This small molecule binds to this protein.
Small molecule (SMILES): NC(=[NH2+])NC[C@H]1Cc2ccccc2[C@@H]1NC(=O)C(=O)Nc1ccc(Cl)c(F)c1

Binding-site contacts:
Ligand atom C20 contacts residue GLU237 of chain 1.B at 3.6 Å.
Ligand atom C10 contacts residue GLY339 of chain 1.B at 3.8 Å.
Ligand atom C17 contacts residue ASN289 of chain 1.B at 3.7 Å.
Ligand atom N28 contacts residue VAL294 of chain 1.B at 3.6 Å.
Ligand atom F23 contacts residue VAL139 of chain 1.B at 3.6 Å.
Ligand atom C10 contacts residue GLY338 of chain 1.B at 3.8 Å.
Ligand atom N03 contacts residue GLU293 of chain 1.B at 3.7 Å.
Ligand atom O16 contacts residue MET290 of chain 1.B at 3.3 Å (h-bond).
Ligand atom O18 contacts residue MET341 of chain 1.B at 3.5 Å.
Ligand atom C11 contacts residue GLY339 of chain 1.B at 3.6 Å.
Ligand atom C20 contacts residue ASN289 of chain 1.B at 3.5 Å.
Ligand atom N19 contacts residue GLU237 of chain 1.B at 3.3 Å.
Ligand atom C22 contacts residue VAL139 of chain 1.B at 3.7 Å (hydrophobic).
Ligand atom C15 contacts residue ASN289 of chain 1.B at 3.6 Å.
Ligand atom C22 contacts residue SER242 of chain 1.B at 3.5 Å.
Ligand atom C02 contacts residue MET290 of chain 1.B at 3.5 Å (hydrophobic).
Ligand atom C27 contacts residue TRP291 of chain 1.B at 3.6 Å (hydrophobic).
Ligand atom F23 contacts residue SER140 of chain 1.B at 3.4 Å.
Ligand atom C27 contacts residue ASN289 of chain 1.B at 3.3 Å.
Ligand atom C17 contacts residue TRP291 of chain 1.B at 3.6 Å (hydrophobic).
Ligand atom N01 contacts residue FMT1 of chain 1.L at 3.8 Å.
Ligand atom F23 contacts residue SER242 of chain 1.B at 3.2 Å.
Ligand atom O18 contacts residue TRP291 of chain 1.B at 3.5 Å.
Ligand atom C21 contacts residue MET341 of chain 1.B at 3.4 Å (hydrophobic).
Ligand atom N19 contacts residue TRP291 of chain 1.B at 3.7 Å.
Ligand atom N03 contacts residue MET290 of chain 1.B at 3.0 Å (h-bond).
Ligand atom CL1 contacts residue PHE243 of chain 1.B at 3.5 Å.
Ligand atom C07 contacts residue GLY339 of chain 1.B at 3.8 Å.
Ligand atom C15 contacts residue MET290 of chain 1.B at 3.5 Å (hydrophobic).
Ligand atom F23 contacts residue MET341 of chain 1.B at 3.3 Å.
Ligand atom O18 contacts residue GLY339 of chain 1.B at 3.1 Å (h-bond).
Ligand atom O16 contacts residue ASN289 of chain 1.B at 3.0 Å (h-bond).
Ligand atom N19 contacts residue ASN289 of chain 1.B at 2.7 Å (h-bond).
Ligand atom N14 contacts residue GLY339 of chain 1.B at 3.2 Å (h-bond).
Ligand atom C27 contacts residue ILE288 of chain 1.B at 3.6 Å (hydrophobic).
Ligand atom N28 contacts residue MET290 of chain 1.B at 3.4 Å (h-bond).
Ligand atom F23 contacts residue THR141 of chain 1.B at 3.7 Å.
Ligand atom N28 contacts residue FMT1 of chain 1.L at 3.0 Å (h-bond).
Ligand atom N28 contacts residue GLY295 of chain 1.B at 3.3 Å (h-bond).
Ligand atom C22 contacts residue MET341 of chain 1.B at 3.6 Å (hydrophobic).

Sequence of chain 1.B:
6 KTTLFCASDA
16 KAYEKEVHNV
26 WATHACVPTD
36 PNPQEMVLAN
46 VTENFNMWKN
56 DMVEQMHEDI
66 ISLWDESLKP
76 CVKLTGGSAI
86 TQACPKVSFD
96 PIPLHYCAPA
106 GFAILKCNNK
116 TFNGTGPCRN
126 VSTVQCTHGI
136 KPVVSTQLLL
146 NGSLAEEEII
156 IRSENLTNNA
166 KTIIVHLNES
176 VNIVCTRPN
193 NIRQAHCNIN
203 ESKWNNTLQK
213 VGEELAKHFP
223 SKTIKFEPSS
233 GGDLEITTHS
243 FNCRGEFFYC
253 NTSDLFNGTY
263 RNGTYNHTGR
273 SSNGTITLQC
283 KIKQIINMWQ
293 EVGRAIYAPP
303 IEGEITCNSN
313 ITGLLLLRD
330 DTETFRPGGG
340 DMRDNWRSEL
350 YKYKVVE